Sequence of chain 1.A:
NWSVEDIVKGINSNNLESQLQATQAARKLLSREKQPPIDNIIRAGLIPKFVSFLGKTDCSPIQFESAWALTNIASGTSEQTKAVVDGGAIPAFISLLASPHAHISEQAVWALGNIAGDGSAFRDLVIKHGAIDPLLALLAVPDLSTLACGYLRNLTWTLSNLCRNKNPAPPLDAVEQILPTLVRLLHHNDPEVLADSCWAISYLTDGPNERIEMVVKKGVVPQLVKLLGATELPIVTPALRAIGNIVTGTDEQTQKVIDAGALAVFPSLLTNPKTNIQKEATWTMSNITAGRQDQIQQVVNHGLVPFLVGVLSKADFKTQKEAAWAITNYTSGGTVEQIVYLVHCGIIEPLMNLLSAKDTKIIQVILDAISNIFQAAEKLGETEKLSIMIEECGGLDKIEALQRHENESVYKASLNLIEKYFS

Binding-site contacts:
Ligand atom CD contacts residue THR253 of chain 1.A at 3.6 Å.
Ligand atom NH1 contacts residue GLU327 of chain 1.A at 2.7 Å (salt-bridge).
Ligand atom NH2 contacts residue ARG246 of chain 1.A at 3.5 Å.
Ligand atom C contacts residue ASN292 of chain 1.A at 3.6 Å.
Ligand atom NZ contacts residue THR259 of chain 1.A at 2.7 Å (h-bond).
Ligand atom NH2 contacts residue GLU285 of chain 1.A at 2.6 Å (salt-bridge).
Ligand atom CZ contacts residue TRP330 of chain 1.A at 3.4 Å (hydrophobic).
Ligand atom CA contacts residue ASN292 of chain 1.A at 3.4 Å.
Ligand atom CE contacts residue ASN292 of chain 1.A at 3.5 Å.
Ligand atom NZ contacts residue GLY212 of chain 1.A at 3.0 Å (h-bond).
Ligand atom CE contacts residue GLY212 of chain 1.A at 3.3 Å.
Ligand atom O contacts residue ASN292 of chain 1.A at 3.1 Å (h-bond).
Ligand atom NZ contacts residue ILE217 of chain 1.A at 3.3 Å.
Ligand atom NZ contacts residue ASN214 of chain 1.A at 3.0 Å (h-bond).
Ligand atom OE2 contacts residue GLY296 of chain 1.A at 2.9 Å (h-bond).
Ligand atom CD contacts residue VAL252 of chain 1.A at 3.6 Å (hydrophobic).
Ligand atom NZ contacts residue THR253 of chain 1.A at 2.7 Å (h-bond).
Ligand atom N contacts residue ASN292 of chain 1.A at 2.9 Å (h-bond).
Ligand atom CG contacts residue THR253 of chain 1.A at 3.4 Å.
Ligand atom CE contacts residue ASN214 of chain 1.A at 3.3 Å.
Ligand atom NE contacts residue TRP330 of chain 1.A at 3.4 Å.
Ligand atom NH2 contacts residue GLU327 of chain 1.A at 2.7 Å (salt-bridge).
Ligand atom CZ contacts residue ASN250 of chain 1.A at 3.6 Å.
Ligand atom O contacts residue TRP288 of chain 1.A at 3.5 Å (h-bond).
Ligand atom NH1 contacts residue SER291 of chain 1.A at 3.1 Å (h-bond).
Ligand atom CZ contacts residue GLU327 of chain 1.A at 3.1 Å.
Ligand atom NH1 contacts residue ASN250 of chain 1.A at 2.8 Å (h-bond).
Ligand atom OE2 contacts residue ALA295 of chain 1.A at 3.4 Å (h-bond).
Ligand atom CG contacts residue ASN250 of chain 1.A at 3.5 Å.
Ligand atom NH2 contacts residue TRP330 of chain 1.A at 3.3 Å.
Ligand atom CD contacts residue GLY254 of chain 1.A at 3.3 Å.
Ligand atom NZ contacts residue VAL252 of chain 1.A at 3.2 Å (h-bond).
Ligand atom NH1 contacts residue TRP288 of chain 1.A at 3.5 Å.
Ligand atom N contacts residue SER337 of chain 1.A at 3.4 Å (h-bond).
Ligand atom NZ contacts residue GLY254 of chain 1.A at 3.3 Å (h-bond).
Ligand atom CB contacts residue SER337 of chain 1.A at 3.3 Å.
Ligand atom OE2 contacts residue GLY338 of chain 1.A at 3.5 Å.
Ligand atom O contacts residue THR253 of chain 1.A at 3.4 Å.
Ligand atom CD contacts residue TRP330 of chain 1.A at 3.6 Å (hydrophobic).
Ligand atom CD contacts residue GLY212 of chain 1.A at 3.6 Å.

The small molecule below binds the protein below.
Small molecule (SMILES): NCCCC[C@H](NC(=O)[C@H](CCCN=C(N)N)NC(=O)[C@H](CCCCN)NC(=O)[C@H](CCC(=O)O)NC(=O)[C@@H](N)CCC(=O)O)C(=O)N[C@H](C=O)CCCN=C(N)N